Sequence of chain 1.A:
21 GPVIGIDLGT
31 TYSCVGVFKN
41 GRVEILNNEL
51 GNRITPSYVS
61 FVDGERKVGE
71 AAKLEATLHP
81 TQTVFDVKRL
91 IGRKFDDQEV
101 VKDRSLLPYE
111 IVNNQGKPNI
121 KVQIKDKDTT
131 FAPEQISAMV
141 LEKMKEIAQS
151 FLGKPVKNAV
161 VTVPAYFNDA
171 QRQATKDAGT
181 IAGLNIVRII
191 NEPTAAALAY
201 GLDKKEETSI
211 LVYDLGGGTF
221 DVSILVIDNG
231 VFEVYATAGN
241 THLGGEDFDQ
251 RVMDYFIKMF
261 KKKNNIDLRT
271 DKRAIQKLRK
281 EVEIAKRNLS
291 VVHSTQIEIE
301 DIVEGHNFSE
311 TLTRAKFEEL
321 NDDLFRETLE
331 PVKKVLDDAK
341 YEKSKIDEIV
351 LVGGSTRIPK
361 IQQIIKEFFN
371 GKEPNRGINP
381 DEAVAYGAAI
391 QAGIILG

A small-molecule ligand and the protein it binds are described below.
Small molecule (SMILES): C[C@@]1(O)[C@H](O)[C@@H](CO)O[C@H]1n1ccc2c(N)ncnc21

Binding-site contacts:
Ligand atom N5 contacts residue LYS263 of chain 1.A at 3.6 Å.
Ligand atom C18 contacts residue LYS262 of chain 1.A at 4.0 Å.
Ligand atom N6 contacts residue LYS263 of chain 1.A at 3.2 Å (salt-bridge).
Ligand atom C10 contacts residue LYS263 of chain 1.A at 4.3 Å.
Ligand atom C13 contacts residue LYS263 of chain 1.A at 3.4 Å.
Ligand atom N8 contacts residue SO41 of chain 1.E at 2.7 Å (h-bond).
Ligand atom C13 contacts residue ASN265 of chain 1.A at 4.2 Å.
Ligand atom C17 contacts residue LYS263 of chain 1.A at 3.5 Å.
Ligand atom C13 contacts residue LYS262 of chain 1.A at 3.6 Å.
Ligand atom C20 contacts residue SO41 of chain 1.E at 3.7 Å.
Ligand atom C9 contacts residue LYS263 of chain 1.A at 4.4 Å.
Ligand atom C20 contacts residue LYS263 of chain 1.A at 3.5 Å.
Ligand atom C13 contacts residue ASN264 of chain 1.A at 4.0 Å.
Ligand atom N7 contacts residue SO41 of chain 1.E at 2.8 Å (h-bond).
Ligand atom C19 contacts residue SO41 of chain 1.E at 3.6 Å.
Ligand atom N7 contacts residue LYS263 of chain 1.A at 3.9 Å.
Ligand atom C15 contacts residue LYS263 of chain 1.A at 3.2 Å.
Ligand atom C16 contacts residue LYS262 of chain 1.A at 3.7 Å.
Ligand atom C16 contacts residue LYS263 of chain 1.A at 4.1 Å.
Ligand atom C19 contacts residue LYS263 of chain 1.A at 3.9 Å.
Ligand atom C18 contacts residue LYS263 of chain 1.A at 3.8 Å.
Ligand atom N5 contacts residue LYS262 of chain 1.A at 4.5 Å.
Ligand atom N8 contacts residue LYS263 of chain 1.A at 3.3 Å.